The small molecule below binds the protein below.
Small molecule (SMILES): O=P(O)(O)OC[C@H](O)CO

Binding-site contacts:
Ligand atom O1P contacts residue SER79 of chain 1.A at 4.4 Å.
Ligand atom O1P contacts residue SER69 of chain 1.A at 3.4 Å.
Ligand atom P contacts residue SER69 of chain 1.A at 2.6 Å.
Ligand atom P contacts residue ALA70 of chain 1.A at 4.5 Å.
Ligand atom O2P contacts residue THR81 of chain 1.A at 3.5 Å.
Ligand atom O4P contacts residue SER69 of chain 1.A at 1.4 Å.
Ligand atom O3P contacts residue SER69 of chain 1.A at 3.8 Å.
Ligand atom O4P contacts residue ALA70 of chain 1.A at 3.4 Å (h-bond).
Ligand atom O1P contacts residue ALA70 of chain 1.A at 4.3 Å.
Ligand atom O4P contacts residue THR68 of chain 1.A at 4.1 Å.
Ligand atom O2P contacts residue SER69 of chain 1.A at 3.0 Å.

Sequence of chain 1.A:
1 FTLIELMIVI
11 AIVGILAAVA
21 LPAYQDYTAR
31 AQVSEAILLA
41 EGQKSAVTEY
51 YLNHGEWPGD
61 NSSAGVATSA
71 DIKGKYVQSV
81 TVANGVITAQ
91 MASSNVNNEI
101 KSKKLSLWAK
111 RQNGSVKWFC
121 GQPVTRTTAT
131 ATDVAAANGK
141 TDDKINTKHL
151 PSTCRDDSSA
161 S